This small molecule binds to this protein.
Small molecule (SMILES): N[C@@H](CC(=O)O)C(=O)O

Binding-site contacts:
Ligand atom CA contacts residue GLU291 of chain 1.C at 3.3 Å.
Ligand atom OXT contacts residue GLN67 of chain 1.D at 4.2 Å.
Ligand atom O contacts residue SER66 of chain 1.D at 1.9 Å (h-bond).
Ligand atom OXT contacts residue SER66 of chain 1.D at 2.9 Å (h-bond).
Ligand atom N contacts residue ASP98 of chain 1.D at 3.0 Å (salt-bridge).
Ligand atom O contacts residue VAL97 of chain 1.D at 3.4 Å (h-bond).
Ligand atom OD1 contacts residue MET123 of chain 1.D at 4.2 Å.
Ligand atom OD2 contacts residue VAL97 of chain 1.D at 3.0 Å (h-bond).
Ligand atom N contacts residue SER66 of chain 1.D at 4.3 Å.
Ligand atom N contacts residue ASN256 of chain 1.C at 3.6 Å.
Ligand atom C contacts residue GLN67 of chain 1.D at 4.0 Å.
Ligand atom OD1 contacts residue ALA122 of chain 1.D at 3.1 Å (h-bond).
Ligand atom O contacts residue ASP98 of chain 1.D at 3.5 Å.
Ligand atom OD2 contacts residue ALA122 of chain 1.D at 3.4 Å (h-bond).
Ligand atom N contacts residue GLN67 of chain 1.D at 3.0 Å (h-bond).
Ligand atom C contacts residue GLY96 of chain 1.D at 3.5 Å.
Ligand atom CA contacts residue GLN67 of chain 1.D at 4.2 Å.
Ligand atom CG contacts residue ALA122 of chain 1.D at 3.7 Å (hydrophobic).
Ligand atom CA contacts residue SER66 of chain 1.D at 4.2 Å.
Ligand atom OD1 contacts residue VAL97 of chain 1.D at 3.5 Å.
Ligand atom CG contacts residue GLY96 of chain 1.D at 4.5 Å.
Ligand atom CG contacts residue ASP98 of chain 1.D at 4.4 Å.
Ligand atom C contacts residue SER66 of chain 1.D at 3.0 Å.
Ligand atom CG contacts residue VAL97 of chain 1.D at 3.3 Å (hydrophobic).
Ligand atom N contacts residue GLU291 of chain 1.C at 2.7 Å (salt-bridge).
Ligand atom C contacts residue GLY65 of chain 1.D at 4.5 Å.
Ligand atom O contacts residue GLN67 of chain 1.D at 4.2 Å.
Ligand atom CB contacts residue VAL97 of chain 1.D at 3.6 Å (hydrophobic).
Ligand atom OXT contacts residue GLY65 of chain 1.D at 3.7 Å.
Ligand atom O contacts residue GLY96 of chain 1.D at 3.2 Å.
Ligand atom C contacts residue VAL97 of chain 1.D at 4.1 Å (hydrophobic).
Ligand atom OXT contacts residue GLY96 of chain 1.D at 3.4 Å.
Ligand atom C contacts residue ASP98 of chain 1.D at 4.2 Å.
Ligand atom CB contacts residue GLU291 of chain 1.C at 3.6 Å.
Ligand atom CA contacts residue ASP98 of chain 1.D at 3.9 Å.
Ligand atom OD2 contacts residue GLY96 of chain 1.D at 3.4 Å.
Ligand atom CB contacts residue ASP98 of chain 1.D at 3.2 Å.

Sequence of chain 1.C:
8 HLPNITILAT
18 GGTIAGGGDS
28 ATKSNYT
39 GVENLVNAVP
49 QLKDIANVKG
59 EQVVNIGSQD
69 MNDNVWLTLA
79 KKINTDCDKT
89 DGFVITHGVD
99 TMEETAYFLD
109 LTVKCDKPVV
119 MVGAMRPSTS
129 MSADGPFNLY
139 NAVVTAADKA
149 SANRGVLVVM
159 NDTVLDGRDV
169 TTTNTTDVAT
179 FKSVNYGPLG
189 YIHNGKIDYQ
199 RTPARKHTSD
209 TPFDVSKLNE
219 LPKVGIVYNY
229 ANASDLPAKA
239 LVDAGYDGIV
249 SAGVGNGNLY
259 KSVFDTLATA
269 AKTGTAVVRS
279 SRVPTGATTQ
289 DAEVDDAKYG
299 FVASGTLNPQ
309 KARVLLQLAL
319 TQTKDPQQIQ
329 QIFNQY

Sequence of chain 1.D:
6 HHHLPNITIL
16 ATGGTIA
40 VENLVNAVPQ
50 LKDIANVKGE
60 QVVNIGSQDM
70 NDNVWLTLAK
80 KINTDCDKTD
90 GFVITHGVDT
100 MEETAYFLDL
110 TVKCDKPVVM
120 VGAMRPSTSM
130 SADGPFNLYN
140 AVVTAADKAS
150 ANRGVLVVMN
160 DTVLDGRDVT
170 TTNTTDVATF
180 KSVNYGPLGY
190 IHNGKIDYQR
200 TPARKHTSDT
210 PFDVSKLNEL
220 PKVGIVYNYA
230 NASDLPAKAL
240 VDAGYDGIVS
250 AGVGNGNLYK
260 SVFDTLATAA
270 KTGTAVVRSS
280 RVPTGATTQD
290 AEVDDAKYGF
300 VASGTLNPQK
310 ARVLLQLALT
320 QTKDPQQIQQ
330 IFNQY